Sequence of chain 3.T:
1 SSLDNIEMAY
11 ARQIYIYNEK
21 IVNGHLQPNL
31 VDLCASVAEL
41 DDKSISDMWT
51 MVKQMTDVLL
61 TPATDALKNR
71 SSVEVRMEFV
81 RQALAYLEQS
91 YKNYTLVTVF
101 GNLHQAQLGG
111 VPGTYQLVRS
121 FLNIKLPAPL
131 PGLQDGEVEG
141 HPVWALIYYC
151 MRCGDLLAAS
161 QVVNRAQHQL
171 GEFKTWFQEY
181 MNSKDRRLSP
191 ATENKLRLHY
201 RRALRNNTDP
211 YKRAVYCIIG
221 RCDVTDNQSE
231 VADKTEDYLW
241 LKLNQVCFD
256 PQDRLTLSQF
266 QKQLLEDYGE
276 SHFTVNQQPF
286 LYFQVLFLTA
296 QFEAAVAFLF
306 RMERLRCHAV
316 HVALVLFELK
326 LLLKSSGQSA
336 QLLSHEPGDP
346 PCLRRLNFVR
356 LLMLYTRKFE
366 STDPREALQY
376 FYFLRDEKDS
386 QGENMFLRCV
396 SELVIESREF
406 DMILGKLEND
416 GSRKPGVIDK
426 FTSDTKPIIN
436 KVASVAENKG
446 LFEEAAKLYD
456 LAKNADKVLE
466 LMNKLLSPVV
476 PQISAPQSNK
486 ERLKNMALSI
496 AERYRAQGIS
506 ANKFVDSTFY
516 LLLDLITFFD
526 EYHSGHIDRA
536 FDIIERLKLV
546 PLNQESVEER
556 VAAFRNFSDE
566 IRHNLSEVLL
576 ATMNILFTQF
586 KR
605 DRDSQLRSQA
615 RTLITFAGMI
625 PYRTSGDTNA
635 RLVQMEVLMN

Binding-site contacts:
Ligand atom CG2 contacts residue HIS277 of chain 3.T at 3.3 Å.
Ligand atom O contacts residue ASN281 of chain 3.T at 2.6 Å (h-bond).
Ligand atom CA contacts residue THR235 of chain 3.T at 3.6 Å.
Ligand atom CB contacts residue TYR238 of chain 3.T at 3.6 Å (hydrophobic).
Ligand atom N contacts residue ASN227 of chain 3.T at 3.0 Å (h-bond).
Ligand atom CD1 contacts residue TYR91 of chain 3.T at 3.9 Å (hydrophobic).
Ligand atom CA contacts residue ASN227 of chain 3.T at 3.7 Å.
Ligand atom CG2 contacts residue ASN281 of chain 3.T at 3.6 Å.
Ligand atom CD1 contacts residue TYR94 of chain 3.T at 3.5 Å (hydrophobic).
Ligand atom O contacts residue ASN227 of chain 3.T at 3.6 Å.
Ligand atom N contacts residue THR235 of chain 3.T at 3.5 Å (h-bond).
Ligand atom CG1 contacts residue TYR94 of chain 3.T at 3.8 Å (hydrophobic).
Ligand atom C contacts residue TYR94 of chain 3.T at 4.0 Å (hydrophobic).
Ligand atom O contacts residue HIS277 of chain 3.T at 3.4 Å.
Ligand atom CG contacts residue LYS234 of chain 3.T at 3.3 Å.
Ligand atom N contacts residue TYR273 of chain 3.T at 3.9 Å.
Ligand atom CD contacts residue TYR273 of chain 3.T at 3.3 Å (hydrophobic).
Ligand atom CG2 contacts residue PHE278 of chain 3.T at 3.7 Å (hydrophobic).
Ligand atom CG2 contacts residue LEU286 of chain 3.T at 3.7 Å (hydrophobic).
Ligand atom O contacts residue THR235 of chain 3.T at 3.0 Å (h-bond).
Ligand atom C contacts residue THR235 of chain 3.T at 3.6 Å.
Ligand atom CB contacts residue ASP233 of chain 3.T at 3.0 Å.
Ligand atom C contacts residue THR235 of chain 3.T at 3.6 Å.
Ligand atom CG contacts residue HIS277 of chain 3.T at 3.8 Å.
Ligand atom CG1 contacts residue VAL280 of chain 3.T at 4.0 Å (hydrophobic).
Ligand atom CB contacts residue LEU286 of chain 3.T at 3.9 Å (hydrophobic).
Ligand atom CG contacts residue TYR273 of chain 3.T at 3.6 Å (hydrophobic).
Ligand atom C contacts residue ASN227 of chain 3.T at 3.5 Å.
Ligand atom C contacts residue LEU286 of chain 3.T at 3.8 Å (hydrophobic).
Ligand atom O contacts residue TYR94 of chain 3.T at 2.9 Å.
Ligand atom CG contacts residue ASP233 of chain 3.T at 3.0 Å.
Ligand atom O contacts residue THR235 of chain 3.T at 3.1 Å (h-bond).
Ligand atom N contacts residue THR235 of chain 3.T at 3.9 Å.
Ligand atom C contacts residue THR235 of chain 3.T at 3.6 Å.
Ligand atom O contacts residue LEU286 of chain 3.T at 3.2 Å.
Ligand atom C contacts residue ASN281 of chain 3.T at 3.8 Å.
Ligand atom O contacts residue LYS234 of chain 3.T at 3.6 Å.
Ligand atom CD contacts residue HIS277 of chain 3.T at 3.9 Å.
Ligand atom CB contacts residue HIS277 of chain 3.T at 3.7 Å.
Ligand atom CG2 contacts residue GLU236 of chain 3.T at 3.3 Å.

This small molecule binds to this protein.
Small molecule (SMILES): CC[C@H](C)[C@H](NC(=O)[C@H](CO)NC(=O)[C@H](CCCN=C(N)N)NC(=O)[C@@H](NC(=O)[C@@H]1CCCN1C(=O)[C@@H]1CCCN1C(=O)[C@H](C)N)C(C)C)C(=O)N[C@H](C=O)Cc1ccc(O)cc1